Sequence of chain 1.B:
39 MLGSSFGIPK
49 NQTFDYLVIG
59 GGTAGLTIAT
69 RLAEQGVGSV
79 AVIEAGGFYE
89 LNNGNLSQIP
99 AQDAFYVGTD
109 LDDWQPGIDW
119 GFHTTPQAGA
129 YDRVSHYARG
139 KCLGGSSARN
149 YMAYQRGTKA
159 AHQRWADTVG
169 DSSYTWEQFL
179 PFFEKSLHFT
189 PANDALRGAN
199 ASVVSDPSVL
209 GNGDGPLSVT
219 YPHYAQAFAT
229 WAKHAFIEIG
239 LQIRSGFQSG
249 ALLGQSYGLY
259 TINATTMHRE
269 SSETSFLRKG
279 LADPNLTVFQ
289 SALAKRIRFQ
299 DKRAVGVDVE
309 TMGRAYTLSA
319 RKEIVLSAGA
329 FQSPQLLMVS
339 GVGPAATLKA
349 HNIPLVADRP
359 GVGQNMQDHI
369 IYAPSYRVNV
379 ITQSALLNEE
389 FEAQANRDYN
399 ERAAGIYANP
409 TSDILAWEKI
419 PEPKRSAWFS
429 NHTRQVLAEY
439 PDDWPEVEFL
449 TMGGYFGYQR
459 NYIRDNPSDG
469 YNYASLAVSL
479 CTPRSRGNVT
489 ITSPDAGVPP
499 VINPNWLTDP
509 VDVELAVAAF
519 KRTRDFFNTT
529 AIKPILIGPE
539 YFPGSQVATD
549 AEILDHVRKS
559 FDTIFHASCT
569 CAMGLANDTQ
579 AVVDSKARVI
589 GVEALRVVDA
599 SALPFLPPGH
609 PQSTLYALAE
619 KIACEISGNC

A protein and the small-molecule ligand that binds it are described below.
Small molecule (SMILES): CC(=O)N[C@@H]1[C@@H](O)[C@H](O)[C@@H](CO)O[C@H]1O

Binding-site contacts:
Ligand atom N2 contacts residue ASN486 of chain 1.B at 2.9 Å (h-bond).
Ligand atom O7 contacts residue GLN362 of chain 1.B at 3.9 Å.
Ligand atom C2 contacts residue ASN486 of chain 1.B at 2.4 Å.
Ligand atom C4 contacts residue ASN486 of chain 1.B at 4.2 Å.
Ligand atom O5 contacts residue ASN486 of chain 1.B at 2.4 Å (h-bond).
Ligand atom C8 contacts residue GLN362 of chain 1.B at 3.2 Å.
Ligand atom O7 contacts residue ASN486 of chain 1.B at 3.9 Å.
Ligand atom O5 contacts residue ASN501 of chain 1.B at 3.8 Å.
Ligand atom O6 contacts residue ASN503 of chain 1.B at 3.7 Å.
Ligand atom C6 contacts residue ASN501 of chain 1.B at 4.1 Å.
Ligand atom O7 contacts residue THR488 of chain 1.B at 4.0 Å.
Ligand atom C1 contacts residue ASN486 of chain 1.B at 1.4 Å.
Ligand atom C6 contacts residue ASN503 of chain 1.B at 4.1 Å.
Ligand atom C7 contacts residue ASN486 of chain 1.B at 3.2 Å.
Ligand atom C5 contacts residue ASN486 of chain 1.B at 3.6 Å.
Ligand atom C8 contacts residue ASN486 of chain 1.B at 3.5 Å.
Ligand atom C7 contacts residue GLN362 of chain 1.B at 3.9 Å.
Ligand atom C3 contacts residue ASN486 of chain 1.B at 3.8 Å.
Ligand atom C1 contacts residue ASN501 of chain 1.B at 3.9 Å.
Ligand atom C5 contacts residue ASN501 of chain 1.B at 3.6 Å.